A small-molecule ligand and the protein it binds are described below.
Small molecule (SMILES): N=c1ccn([C@@H]2O[C@H](CO[P](=O)(O)O[C@H]3[C@@H](O)[C@H](n4cnc5c(N)ncnc54)O[C@@H]3CO[P](=O)(O)O[C@H]3[C@@H](O)[C@H](n4ccc(N)nc4=O)O[C@@H]3CO[P](=O)(O)O[C@H]3[C@@H](O)[C@H](n4ccc(=O)[nH]c4=O)O[C@@H]3CO[P](=O)(O)O[C@H]3[C@@H](O)[C@H](n4cnc5c(N)ncnc54)O[C@@H]3CO[P](=O)(O)O[C@H]3[C@@H](O)[C@H](n4cnc5c(=O)nc(N)[nH]c54)O[C@@H]3CO[P](=O)(O)O[C@H]3[C@@H](O)[C@H](n4cnc5c(=O)nc(N)[nH]c54)O[C@@H]3CO)[C@@H](O[P](=O)(O)OC[C@H]3O[C@@H](n4ccc(N)nc4=O)[C@H](O)[C@@H]3O)[C@H]2O)c(=O)[nH]1

Binding-site contacts:
Ligand atom C5' contacts residue TYR85 of chain 11.E at 2.9 Å (hydrophobic).
Ligand atom N3 contacts residue TYR85 of chain 11.E at 3.5 Å.
Ligand atom OP2 contacts residue SER51 of chain 16.E at 3.4 Å (h-bond).
Ligand atom O2' contacts residue TYR85 of chain 11.E at 3.4 Å.
Ligand atom OP1 contacts residue SER51 of chain 16.E at 3.5 Å.
Ligand atom OP1 contacts residue ARG49 of chain 16.E at 2.5 Å (salt-bridge).
Ligand atom N1 contacts residue SER47 of chain 11.E at 2.9 Å (h-bond).
Ligand atom P contacts residue ARG49 of chain 16.E at 3.0 Å.
Ligand atom C2' contacts residue TYR85 of chain 11.E at 3.4 Å (hydrophobic).
Ligand atom OP1 contacts residue SER51 of chain 16.E at 2.9 Å (h-bond).
Ligand atom O2 contacts residue ASN87 of chain 11.E at 3.3 Å (h-bond).
Ligand atom O4' contacts residue LYS61 of chain 11.E at 2.8 Å (salt-bridge).
Ligand atom N1 contacts residue TYR85 of chain 11.E at 3.5 Å.
Ligand atom OP2 contacts residue LYS57 of chain 16.E at 2.6 Å (salt-bridge).
Ligand atom C4' contacts residue TYR85 of chain 11.E at 3.2 Å (hydrophobic).
Ligand atom N7 contacts residue LYS61 of chain 11.E at 3.3 Å.
Ligand atom OP2 contacts residue ASN55 of chain 16.E at 3.4 Å (h-bond).
Ligand atom P contacts residue SER51 of chain 16.E at 3.5 Å.
Ligand atom C2' contacts residue GLU63 of chain 11.E at 3.5 Å.
Ligand atom C5' contacts residue ARG49 of chain 16.E at 3.5 Å.
Ligand atom C3' contacts residue TYR85 of chain 11.E at 3.4 Å (hydrophobic).
Ligand atom N6 contacts residue CYS46 of chain 11.E at 3.3 Å (h-bond).
Ligand atom N9 contacts residue LYS61 of chain 11.E at 3.3 Å (salt-bridge).
Ligand atom C8 contacts residue LYS61 of chain 11.E at 3.4 Å.
Ligand atom O2' contacts residue GLU63 of chain 11.E at 3.2 Å (salt-bridge).
Ligand atom OP2 contacts residue ARG49 of chain 16.E at 2.3 Å (salt-bridge).
Ligand atom C4 contacts residue TYR85 of chain 11.E at 3.6 Å (hydrophobic).
Ligand atom C6 contacts residue THR45 of chain 11.E at 3.3 Å.
Ligand atom OP2 contacts residue TYR85 of chain 11.E at 2.6 Å (h-bond).
Ligand atom C5 contacts residue THR45 of chain 11.E at 3.2 Å.
Ligand atom OP1 contacts residue ASN55 of chain 16.E at 2.8 Å (h-bond).
Ligand atom N7 contacts residue THR45 of chain 11.E at 2.6 Å (h-bond).
Ligand atom O3' contacts residue ARG49 of chain 16.E at 3.4 Å (salt-bridge).
Ligand atom OP1 contacts residue SER52 of chain 16.E at 3.2 Å.
Ligand atom C5' contacts residue SER51 of chain 16.E at 3.3 Å.
Ligand atom N6 contacts residue THR45 of chain 11.E at 2.7 Å (h-bond).
Ligand atom C2 contacts residue SER47 of chain 11.E at 3.2 Å.
Ligand atom OP2 contacts residue LYS43 of chain 11.E at 2.7 Å (salt-bridge).
Ligand atom O3' contacts residue SER51 of chain 16.E at 3.3 Å (h-bond).
Ligand atom N6 contacts residue THR59 of chain 11.E at 2.8 Å (h-bond).

Sequence of chain 16.E:
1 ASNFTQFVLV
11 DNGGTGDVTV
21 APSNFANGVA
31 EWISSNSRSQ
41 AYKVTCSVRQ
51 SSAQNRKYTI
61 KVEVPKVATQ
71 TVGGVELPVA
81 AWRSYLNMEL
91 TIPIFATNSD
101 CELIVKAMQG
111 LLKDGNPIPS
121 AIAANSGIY

Sequence of chain 11.E:
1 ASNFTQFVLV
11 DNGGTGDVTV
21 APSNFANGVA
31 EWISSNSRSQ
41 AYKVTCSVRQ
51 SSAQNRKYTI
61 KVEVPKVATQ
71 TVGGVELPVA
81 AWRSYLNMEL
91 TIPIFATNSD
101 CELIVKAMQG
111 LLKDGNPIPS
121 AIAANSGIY